Binding-site contacts:
Ligand atom C2 contacts residue ASN71 of chain 1.C at 2.4 Å.
Ligand atom C3 contacts residue ASN71 of chain 1.C at 3.8 Å.
Ligand atom C1 contacts residue ASN71 of chain 1.C at 1.4 Å.
Ligand atom C8 contacts residue ARG371 of chain 1.C at 3.6 Å.
Ligand atom N2 contacts residue ASN71 of chain 1.C at 2.8 Å (h-bond).
Ligand atom C7 contacts residue ASN71 of chain 1.C at 3.3 Å.
Ligand atom O7 contacts residue ASN71 of chain 1.C at 4.2 Å.
Ligand atom O5 contacts residue ASN71 of chain 1.C at 2.4 Å (h-bond).
Ligand atom C4 contacts residue ASN71 of chain 1.C at 4.2 Å.
Ligand atom C8 contacts residue ASN71 of chain 1.C at 3.5 Å.
Ligand atom C5 contacts residue ASN71 of chain 1.C at 3.6 Å.

Sequence of chain 1.C:
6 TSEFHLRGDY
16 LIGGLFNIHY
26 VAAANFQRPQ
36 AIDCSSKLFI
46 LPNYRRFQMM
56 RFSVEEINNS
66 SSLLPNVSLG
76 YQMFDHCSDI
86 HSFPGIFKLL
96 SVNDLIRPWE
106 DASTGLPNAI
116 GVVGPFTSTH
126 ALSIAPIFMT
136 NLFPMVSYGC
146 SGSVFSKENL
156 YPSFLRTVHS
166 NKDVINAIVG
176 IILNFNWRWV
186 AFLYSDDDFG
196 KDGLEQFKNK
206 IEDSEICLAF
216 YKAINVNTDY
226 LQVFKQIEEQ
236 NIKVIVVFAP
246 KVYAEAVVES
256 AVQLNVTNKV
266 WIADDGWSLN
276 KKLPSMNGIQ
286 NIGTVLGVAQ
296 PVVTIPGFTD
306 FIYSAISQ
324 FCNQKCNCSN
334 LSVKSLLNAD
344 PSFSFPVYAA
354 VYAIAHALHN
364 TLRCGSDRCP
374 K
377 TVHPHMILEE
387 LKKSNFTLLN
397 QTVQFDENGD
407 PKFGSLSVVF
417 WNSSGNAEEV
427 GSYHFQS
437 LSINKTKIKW

A small-molecule ligand and the protein it binds are described below.
Small molecule (SMILES): CC(=O)N[C@@H]1[C@@H](O)[C@H](O)[C@@H](CO)O[C@H]1O